Binding-site contacts:
Ligand atom O6 contacts residue SER267 of chain 1.E at 3.5 Å.
Ligand atom O5 contacts residue ASN153 of chain 1.E at 2.4 Å (h-bond).
Ligand atom C8 contacts residue ASN153 of chain 1.E at 3.0 Å.
Ligand atom C1 contacts residue VAL151 of chain 1.E at 4.2 Å (hydrophobic).
Ligand atom C7 contacts residue ASN153 of chain 1.E at 3.1 Å.
Ligand atom C1 contacts residue ASN153 of chain 1.E at 1.4 Å.
Ligand atom N2 contacts residue ASN153 of chain 1.E at 2.9 Å (h-bond).
Ligand atom C3 contacts residue ASN153 of chain 1.E at 3.8 Å.
Ligand atom C4 contacts residue ASN153 of chain 1.E at 4.3 Å.
Ligand atom C1 contacts residue SER267 of chain 1.E at 4.1 Å.
Ligand atom O5 contacts residue ARG265 of chain 1.E at 3.8 Å.
Ligand atom C2 contacts residue ASN153 of chain 1.E at 2.5 Å.
Ligand atom C6 contacts residue ARG265 of chain 1.E at 4.3 Å.
Ligand atom C5 contacts residue ASN153 of chain 1.E at 3.7 Å.
Ligand atom C8 contacts residue VAL151 of chain 1.E at 4.1 Å (hydrophobic).
Ligand atom O7 contacts residue ASN153 of chain 1.E at 4.1 Å.
Ligand atom C5 contacts residue SER267 of chain 1.E at 4.0 Å.
Ligand atom N2 contacts residue VAL151 of chain 1.E at 4.4 Å.
Ligand atom O5 contacts residue SER267 of chain 1.E at 3.8 Å.
Ligand atom C6 contacts residue SER267 of chain 1.E at 4.2 Å.

Sequence of chain 1.E:
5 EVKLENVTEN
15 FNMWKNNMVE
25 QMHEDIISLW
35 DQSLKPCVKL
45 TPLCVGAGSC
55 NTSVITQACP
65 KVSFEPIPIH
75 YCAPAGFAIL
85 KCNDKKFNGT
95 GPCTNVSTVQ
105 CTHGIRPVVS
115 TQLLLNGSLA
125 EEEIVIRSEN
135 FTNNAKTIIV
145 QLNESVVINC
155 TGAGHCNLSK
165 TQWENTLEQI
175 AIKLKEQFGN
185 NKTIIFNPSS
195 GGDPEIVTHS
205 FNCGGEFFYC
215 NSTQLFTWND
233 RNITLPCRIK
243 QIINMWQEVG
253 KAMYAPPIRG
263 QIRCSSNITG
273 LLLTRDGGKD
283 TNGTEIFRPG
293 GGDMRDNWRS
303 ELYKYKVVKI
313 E

A small-molecule ligand and the protein it binds are described below.
Small molecule (SMILES): CC(=O)N[C@@H]1[C@@H](O)[C@H](O)[C@@H](CO)O[C@H]1O